Sequence of chain 1.A:
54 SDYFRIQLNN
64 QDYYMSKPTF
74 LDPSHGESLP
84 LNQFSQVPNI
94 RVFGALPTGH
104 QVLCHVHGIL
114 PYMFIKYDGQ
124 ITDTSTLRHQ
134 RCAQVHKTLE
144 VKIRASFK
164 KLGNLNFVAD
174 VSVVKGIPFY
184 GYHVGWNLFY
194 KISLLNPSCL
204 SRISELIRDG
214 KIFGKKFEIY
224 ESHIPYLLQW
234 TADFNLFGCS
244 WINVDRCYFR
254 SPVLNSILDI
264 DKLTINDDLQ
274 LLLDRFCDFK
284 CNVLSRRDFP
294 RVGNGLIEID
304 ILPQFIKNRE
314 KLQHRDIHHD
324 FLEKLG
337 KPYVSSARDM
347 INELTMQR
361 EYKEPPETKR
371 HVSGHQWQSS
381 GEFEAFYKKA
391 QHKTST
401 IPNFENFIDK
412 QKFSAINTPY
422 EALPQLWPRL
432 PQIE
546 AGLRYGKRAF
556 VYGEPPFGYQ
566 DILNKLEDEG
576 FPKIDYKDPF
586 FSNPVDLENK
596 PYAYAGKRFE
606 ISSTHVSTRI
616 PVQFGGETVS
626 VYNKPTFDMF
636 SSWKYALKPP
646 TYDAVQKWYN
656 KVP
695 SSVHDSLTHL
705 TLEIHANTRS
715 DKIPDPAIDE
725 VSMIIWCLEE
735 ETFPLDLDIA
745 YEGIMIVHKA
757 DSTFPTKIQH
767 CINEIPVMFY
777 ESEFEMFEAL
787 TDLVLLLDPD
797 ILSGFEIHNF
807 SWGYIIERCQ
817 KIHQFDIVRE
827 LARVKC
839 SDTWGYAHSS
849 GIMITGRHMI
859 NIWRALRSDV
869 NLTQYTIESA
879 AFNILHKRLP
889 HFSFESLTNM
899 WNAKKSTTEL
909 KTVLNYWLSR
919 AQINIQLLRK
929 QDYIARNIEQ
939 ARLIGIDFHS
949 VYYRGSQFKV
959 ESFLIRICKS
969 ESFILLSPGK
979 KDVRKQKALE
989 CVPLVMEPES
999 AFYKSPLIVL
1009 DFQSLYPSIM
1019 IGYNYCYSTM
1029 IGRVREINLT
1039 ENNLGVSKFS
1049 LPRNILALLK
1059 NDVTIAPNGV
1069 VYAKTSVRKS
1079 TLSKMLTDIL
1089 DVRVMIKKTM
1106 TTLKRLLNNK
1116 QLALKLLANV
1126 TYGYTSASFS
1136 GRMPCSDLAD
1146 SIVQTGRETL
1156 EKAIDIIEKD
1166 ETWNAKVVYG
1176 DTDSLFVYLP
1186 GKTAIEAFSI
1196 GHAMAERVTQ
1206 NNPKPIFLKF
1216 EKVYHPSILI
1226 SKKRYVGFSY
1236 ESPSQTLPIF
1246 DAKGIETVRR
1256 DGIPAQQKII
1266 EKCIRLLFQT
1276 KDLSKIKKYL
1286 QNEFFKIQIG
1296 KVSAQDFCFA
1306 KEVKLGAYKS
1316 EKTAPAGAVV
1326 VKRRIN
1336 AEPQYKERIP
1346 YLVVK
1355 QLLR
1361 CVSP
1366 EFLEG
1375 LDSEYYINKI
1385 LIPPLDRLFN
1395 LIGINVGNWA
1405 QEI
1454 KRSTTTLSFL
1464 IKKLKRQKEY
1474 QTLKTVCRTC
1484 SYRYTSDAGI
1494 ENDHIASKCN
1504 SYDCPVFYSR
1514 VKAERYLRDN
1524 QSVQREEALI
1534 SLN

Binding-site contacts:
Ligand atom O2A contacts residue ASP1009 of chain 1.A at 4.0 Å.
Ligand atom O2G contacts residue ASP1009 of chain 1.A at 4.2 Å.
Ligand atom O2A contacts residue CA1 of chain 1.I at 2.5 Å.
Ligand atom O2B contacts residue LEU1013 of chain 1.A at 3.7 Å.
Ligand atom O4' contacts residue THR1177 of chain 1.A at 4.2 Å.
Ligand atom O2B contacts residue CA1 of chain 1.I at 2.9 Å.
Ligand atom PA contacts residue CA1 of chain 1.I at 3.8 Å.
Ligand atom O2A contacts residue ASP1178 of chain 1.A at 2.8 Å (salt-bridge).
Ligand atom O2G contacts residue CA1 of chain 1.I at 2.5 Å.
Ligand atom O1B contacts residue SER1012 of chain 1.A at 3.5 Å.
Ligand atom C3' contacts residue TYR1014 of chain 1.A at 4.0 Å (hydrophobic).
Ligand atom O3A contacts residue CA1 of chain 1.I at 4.0 Å.
Ligand atom O2B contacts residue ASP1178 of chain 1.A at 2.7 Å (salt-bridge).
Ligand atom O2B contacts residue GLN1011 of chain 1.A at 4.3 Å.
Ligand atom O5' contacts residue ASP1178 of chain 1.A at 4.0 Å.
Ligand atom C4' contacts residue THR1177 of chain 1.A at 4.3 Å.
Ligand atom O2B contacts residue PHE1010 of chain 1.A at 3.3 Å (h-bond).
Ligand atom C1' contacts residue TYR1014 of chain 1.A at 4.0 Å (hydrophobic).
Ligand atom O2B contacts residue SER1012 of chain 1.A at 3.3 Å (h-bond).
Ligand atom O3G contacts residue CA1 of chain 1.I at 4.0 Å.
Ligand atom PA contacts residue ASP1178 of chain 1.A at 3.9 Å.
Ligand atom O1B contacts residue LEU1013 of chain 1.A at 4.2 Å.
Ligand atom C2' contacts residue TYR1014 of chain 1.A at 3.5 Å (hydrophobic).
Ligand atom O3B contacts residue CA1 of chain 1.I at 4.2 Å.
Ligand atom O2 contacts residue TYR1127 of chain 1.A at 3.5 Å.
Ligand atom O2G contacts residue GLN1011 of chain 1.A at 3.8 Å.
Ligand atom O2G contacts residue PHE1010 of chain 1.A at 3.1 Å (h-bond).
Ligand atom O3' contacts residue PRO1015 of chain 1.A at 4.3 Å.
Ligand atom O2G contacts residue SER1012 of chain 1.A at 4.0 Å.
Ligand atom PB contacts residue CA1 of chain 1.I at 3.9 Å.
Ligand atom O3B contacts residue SER1012 of chain 1.A at 3.4 Å (h-bond).
Ligand atom C5' contacts residue ASP1178 of chain 1.A at 3.2 Å.
Ligand atom O3A contacts residue ASN1124 of chain 1.A at 4.4 Å.
Ligand atom PB contacts residue SER1012 of chain 1.A at 3.8 Å.
Ligand atom O1B contacts residue ASN1124 of chain 1.A at 3.7 Å.
Ligand atom O3' contacts residue LEU1013 of chain 1.A at 3.7 Å.
Ligand atom O3' contacts residue TYR1014 of chain 1.A at 3.0 Å (h-bond).
Ligand atom PB contacts residue ASP1178 of chain 1.A at 4.1 Å.
Ligand atom PG contacts residue SER1012 of chain 1.A at 4.2 Å.
Ligand atom PG contacts residue CA1 of chain 1.I at 3.7 Å.

This small molecule binds to this protein.
Small molecule (SMILES): Nc1ccn([C@H]2C[C@H](O)[C@@H](CO[P](=O)(O)O[P](=O)(O)OP(=O)(O)O)O2)c(=O)n1